Binding-site contacts:
Ligand atom C5 contacts residue ASN61 of chain 1.G at 3.6 Å.
Ligand atom C2 contacts residue ASN61 of chain 1.G at 2.5 Å.
Ligand atom N2 contacts residue ASN61 of chain 1.G at 3.0 Å (h-bond).
Ligand atom C1 contacts residue ASN61 of chain 1.G at 1.4 Å.
Ligand atom C4 contacts residue ASN61 of chain 1.G at 4.2 Å.
Ligand atom C3 contacts residue ASN61 of chain 1.G at 3.8 Å.
Ligand atom O7 contacts residue PHE59 of chain 1.G at 3.6 Å.
Ligand atom C7 contacts residue ASN61 of chain 1.G at 3.8 Å.
Ligand atom O5 contacts residue ASN61 of chain 1.G at 2.3 Å (h-bond).
Ligand atom C8 contacts residue ASN61 of chain 1.G at 4.2 Å.

Sequence of chain 1.G:
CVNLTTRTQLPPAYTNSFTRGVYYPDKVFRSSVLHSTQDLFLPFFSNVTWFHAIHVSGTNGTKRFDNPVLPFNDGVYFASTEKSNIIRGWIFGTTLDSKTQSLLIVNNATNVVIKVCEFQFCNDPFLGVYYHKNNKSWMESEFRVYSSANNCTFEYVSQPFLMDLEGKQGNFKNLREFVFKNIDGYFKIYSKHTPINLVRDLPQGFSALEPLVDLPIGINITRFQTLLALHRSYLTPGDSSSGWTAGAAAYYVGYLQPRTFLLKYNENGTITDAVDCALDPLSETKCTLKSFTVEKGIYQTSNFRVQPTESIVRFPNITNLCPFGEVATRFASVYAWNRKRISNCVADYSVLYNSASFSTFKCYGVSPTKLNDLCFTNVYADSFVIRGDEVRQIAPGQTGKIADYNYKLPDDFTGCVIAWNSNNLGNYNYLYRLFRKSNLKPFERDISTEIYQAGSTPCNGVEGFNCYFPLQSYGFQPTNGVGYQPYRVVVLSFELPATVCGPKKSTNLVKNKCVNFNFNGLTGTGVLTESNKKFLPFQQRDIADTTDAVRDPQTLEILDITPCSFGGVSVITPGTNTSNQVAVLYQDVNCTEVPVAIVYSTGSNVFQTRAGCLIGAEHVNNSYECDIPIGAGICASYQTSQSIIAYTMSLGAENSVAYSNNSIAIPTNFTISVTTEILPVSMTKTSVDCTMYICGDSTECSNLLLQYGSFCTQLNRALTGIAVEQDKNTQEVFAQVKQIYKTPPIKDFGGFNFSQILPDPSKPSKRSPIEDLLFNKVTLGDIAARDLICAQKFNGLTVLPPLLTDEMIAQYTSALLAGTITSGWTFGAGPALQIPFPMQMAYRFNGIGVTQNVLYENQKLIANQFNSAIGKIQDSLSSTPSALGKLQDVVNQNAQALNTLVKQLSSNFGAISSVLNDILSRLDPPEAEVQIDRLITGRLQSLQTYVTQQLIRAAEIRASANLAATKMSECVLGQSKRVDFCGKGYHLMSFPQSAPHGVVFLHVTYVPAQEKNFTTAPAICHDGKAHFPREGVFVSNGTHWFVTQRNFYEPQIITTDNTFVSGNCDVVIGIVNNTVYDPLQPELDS

This protein binds this small molecule.
Small molecule (SMILES): CC(=O)N[C@@H]1[C@@H](O)[C@H](O)[C@@H](CO)O[C@H]1O